Binding-site contacts:
Ligand atom C15 contacts residue TYR92 of chain 1.D at 3.7 Å (hydrophobic).
Ligand atom C15 contacts residue SER145 of chain 1.D at 3.7 Å.
Ligand atom C22 contacts residue TRP146 of chain 1.D at 3.8 Å (hydrophobic).
Ligand atom C5 contacts residue CYS187 of chain 1.D at 3.8 Å (hydrophobic).
Ligand atom C2 contacts residue CYS187 of chain 1.D at 3.5 Å (hydrophobic).
Ligand atom C12 contacts residue TRP146 of chain 1.D at 3.5 Å (hydrophobic).
Ligand atom C13 contacts residue TRP146 of chain 1.D at 3.8 Å (hydrophobic).
Ligand atom O1 contacts residue TRP54 of chain 1.E at 3.8 Å.
Ligand atom C5 contacts residue LEU117 of chain 1.E at 3.6 Å (hydrophobic).
Ligand atom C15 contacts residue TRP146 of chain 1.D at 3.5 Å (hydrophobic).
Ligand atom C12 contacts residue TYR192 of chain 1.D at 3.6 Å (hydrophobic).
Ligand atom C21 contacts residue LEU37 of chain 1.E at 3.6 Å (hydrophobic).
Ligand atom C16 contacts residue TYR185 of chain 1.D at 3.9 Å (hydrophobic).
Ligand atom C14 contacts residue TRP146 of chain 1.D at 3.7 Å (hydrophobic).
Ligand atom C3 contacts residue CYS187 of chain 1.D at 3.7 Å (hydrophobic).
Ligand atom O2 contacts residue TRP54 of chain 1.E at 3.6 Å.
Ligand atom C14 contacts residue TYR92 of chain 1.D at 3.7 Å (hydrophobic).
Ligand atom C10 contacts residue TRP54 of chain 1.E at 3.3 Å (hydrophobic).
Ligand atom C5 contacts residue GLN115 of chain 1.E at 3.0 Å.
Ligand atom C19 contacts residue TRP54 of chain 1.E at 3.4 Å (hydrophobic).
Ligand atom C13 contacts residue TYR92 of chain 1.D at 3.4 Å (hydrophobic).
Ligand atom C1 contacts residue LEU117 of chain 1.E at 3.6 Å (hydrophobic).
Ligand atom C2 contacts residue CYS188 of chain 1.D at 3.8 Å (hydrophobic).
Ligand atom C20 contacts residue GOL1 of chain 1.W at 3.7 Å.
Ligand atom C2 contacts residue LEU117 of chain 1.E at 3.5 Å (hydrophobic).
Ligand atom C15 contacts residue TYR192 of chain 1.D at 3.6 Å (hydrophobic).
Ligand atom C11 contacts residue TYR185 of chain 1.D at 3.6 Å (hydrophobic).
Ligand atom C6 contacts residue GLN115 of chain 1.E at 3.3 Å.
Ligand atom C6 contacts residue LEU117 of chain 1.E at 3.9 Å (hydrophobic).
Ligand atom O1 contacts residue TYR185 of chain 1.D at 3.8 Å.
Ligand atom C10 contacts residue SER119 of chain 1.E at 3.7 Å.
Ligand atom C10 contacts residue TRP146 of chain 1.D at 3.6 Å (hydrophobic).
Ligand atom C7 contacts residue CYS187 of chain 1.D at 3.6 Å (hydrophobic).
Ligand atom C1 contacts residue CYS187 of chain 1.D at 3.4 Å (hydrophobic).
Ligand atom C4 contacts residue LEU117 of chain 1.E at 3.8 Å (hydrophobic).
Ligand atom C19 contacts residue TRP146 of chain 1.D at 3.4 Å (hydrophobic).
Ligand atom C21 contacts residue SER119 of chain 1.E at 3.7 Å.
Ligand atom C6 contacts residue CYS187 of chain 1.D at 3.7 Å (hydrophobic).
Ligand atom C4 contacts residue CYS187 of chain 1.D at 3.5 Å (hydrophobic).
Ligand atom C17 contacts residue TRP146 of chain 1.D at 3.7 Å (hydrophobic).

The small molecule below binds the protein below.
Small molecule (SMILES): CN1[C@@H](CC(=O)c2ccccc2)CCC[C@H]1C[C@H](O)c1ccccc1

Sequence of chain 1.E:
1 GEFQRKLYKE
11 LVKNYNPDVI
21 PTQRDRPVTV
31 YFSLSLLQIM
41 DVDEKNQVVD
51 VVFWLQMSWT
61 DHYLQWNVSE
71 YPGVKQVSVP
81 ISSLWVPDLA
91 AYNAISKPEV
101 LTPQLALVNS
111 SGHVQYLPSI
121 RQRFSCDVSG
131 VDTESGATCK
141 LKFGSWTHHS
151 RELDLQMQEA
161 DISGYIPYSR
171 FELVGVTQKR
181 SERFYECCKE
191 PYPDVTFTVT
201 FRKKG

Sequence of chain 1.D:
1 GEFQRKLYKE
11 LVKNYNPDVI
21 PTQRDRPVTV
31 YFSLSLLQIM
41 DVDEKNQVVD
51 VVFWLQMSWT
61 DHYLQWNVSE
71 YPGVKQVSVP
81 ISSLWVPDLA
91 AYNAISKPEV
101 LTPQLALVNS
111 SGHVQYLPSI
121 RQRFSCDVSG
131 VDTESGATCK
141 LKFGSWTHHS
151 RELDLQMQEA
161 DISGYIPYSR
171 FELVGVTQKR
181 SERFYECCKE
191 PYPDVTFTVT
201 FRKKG